Binding-site contacts:
Ligand atom C4 contacts residue PHE61 of chain 1.A at 3.5 Å (hydrophobic).
Ligand atom O2 contacts residue PHE61 of chain 1.A at 3.6 Å.
Ligand atom O4 contacts residue ARG24 of chain 1.A at 2.5 Å (salt-bridge).
Ligand atom OP2 contacts residue SER94 of chain 1.A at 2.7 Å (h-bond).
Ligand atom OP2 contacts residue LYS56 of chain 1.A at 3.0 Å (salt-bridge).
Ligand atom N3 contacts residue PHE61 of chain 1.A at 3.7 Å.
Ligand atom C4 contacts residue SER93 of chain 1.A at 3.4 Å.
Ligand atom O4' contacts residue PHE61 of chain 1.A at 3.4 Å.
Ligand atom N4 contacts residue GLU90 of chain 1.A at 3.7 Å.
Ligand atom N1 contacts residue PHE61 of chain 1.A at 3.6 Å.
Ligand atom N3 contacts residue GLU90 of chain 1.A at 2.8 Å (salt-bridge).
Ligand atom N3 contacts residue ASN54 of chain 1.A at 3.4 Å (h-bond).
Ligand atom O2' contacts residue SER94 of chain 1.A at 3.5 Å.
Ligand atom C5' contacts residue PHE59 of chain 1.A at 3.5 Å (hydrophobic).
Ligand atom O2 contacts residue SER94 of chain 1.A at 3.1 Å (h-bond).
Ligand atom C2 contacts residue SER93 of chain 1.A at 3.4 Å.
Ligand atom C2 contacts residue SER92 of chain 1.A at 3.6 Å.
Ligand atom C2 contacts residue GLU90 of chain 1.A at 3.7 Å.
Ligand atom O4 contacts residue ASN54 of chain 1.A at 3.6 Å.
Ligand atom C6 contacts residue SER94 of chain 1.A at 3.3 Å.
Ligand atom O2 contacts residue PHE26 of chain 1.A at 3.6 Å.
Ligand atom C4 contacts residue PHE26 of chain 1.A at 3.7 Å (hydrophobic).
Ligand atom C5 contacts residue PHE61 of chain 1.A at 3.5 Å (hydrophobic).
Ligand atom N4 contacts residue VAL91 of chain 1.A at 2.9 Å (h-bond).
Ligand atom C2 contacts residue ILE88 of chain 1.A at 3.6 Å (hydrophobic).
Ligand atom N3 contacts residue SER92 of chain 1.A at 3.3 Å.
Ligand atom N3 contacts residue ILE88 of chain 1.A at 3.4 Å.
Ligand atom C2 contacts residue PHE26 of chain 1.A at 3.6 Å (hydrophobic).
Ligand atom O2 contacts residue GLU90 of chain 1.A at 3.2 Å.
Ligand atom O2 contacts residue SER92 of chain 1.A at 2.6 Å (h-bond).
Ligand atom C6 contacts residue PHE61 of chain 1.A at 3.5 Å (hydrophobic).
Ligand atom C4 contacts residue GLU90 of chain 1.A at 3.5 Å.
Ligand atom O4 contacts residue GLU90 of chain 1.A at 3.4 Å (salt-bridge).
Ligand atom O4 contacts residue PHE61 of chain 1.A at 3.5 Å.
Ligand atom O4' contacts residue PHE26 of chain 1.A at 3.1 Å.
Ligand atom C5 contacts residue SER94 of chain 1.A at 3.2 Å.
Ligand atom N3 contacts residue SER93 of chain 1.A at 3.0 Å (h-bond).
Ligand atom N3 contacts residue VAL91 of chain 1.A at 3.6 Å.
Ligand atom O2 contacts residue SER93 of chain 1.A at 3.3 Å (h-bond).
Ligand atom N3 contacts residue PHE26 of chain 1.A at 3.6 Å.

A protein and the small-molecule ligand that binds it are described below.
Small molecule (SMILES): Nc1ccn([C@@H]2O[C@H](CO[P](=O)(O)O[C@H]3[C@@H](O)[C@H](n4ccc(=O)[nH]c4=O)O[C@@H]3COP(=O)(O)O)[C@@H](O[P](=O)(O)OC[C@H]3O[C@@H](n4ccc(=O)[nH]c4=O)[C@H](O)[C@@H]3OP(=O)(O)O)[C@H]2O)c(=O)n1

Sequence of chain 1.A:
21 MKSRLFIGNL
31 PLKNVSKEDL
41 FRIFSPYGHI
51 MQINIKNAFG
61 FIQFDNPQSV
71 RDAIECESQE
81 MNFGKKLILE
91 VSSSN